A small-molecule ligand and the protein it binds are described below.
Small molecule (SMILES): CC(=O)N[C@H]1[C@H](O[C@H]2[C@H](O)[C@@H](NC(C)=O)CO[C@@H]2CO)O[C@H](CO)[C@@H](O)[C@@H]1O

Sequence of chain 1.C:
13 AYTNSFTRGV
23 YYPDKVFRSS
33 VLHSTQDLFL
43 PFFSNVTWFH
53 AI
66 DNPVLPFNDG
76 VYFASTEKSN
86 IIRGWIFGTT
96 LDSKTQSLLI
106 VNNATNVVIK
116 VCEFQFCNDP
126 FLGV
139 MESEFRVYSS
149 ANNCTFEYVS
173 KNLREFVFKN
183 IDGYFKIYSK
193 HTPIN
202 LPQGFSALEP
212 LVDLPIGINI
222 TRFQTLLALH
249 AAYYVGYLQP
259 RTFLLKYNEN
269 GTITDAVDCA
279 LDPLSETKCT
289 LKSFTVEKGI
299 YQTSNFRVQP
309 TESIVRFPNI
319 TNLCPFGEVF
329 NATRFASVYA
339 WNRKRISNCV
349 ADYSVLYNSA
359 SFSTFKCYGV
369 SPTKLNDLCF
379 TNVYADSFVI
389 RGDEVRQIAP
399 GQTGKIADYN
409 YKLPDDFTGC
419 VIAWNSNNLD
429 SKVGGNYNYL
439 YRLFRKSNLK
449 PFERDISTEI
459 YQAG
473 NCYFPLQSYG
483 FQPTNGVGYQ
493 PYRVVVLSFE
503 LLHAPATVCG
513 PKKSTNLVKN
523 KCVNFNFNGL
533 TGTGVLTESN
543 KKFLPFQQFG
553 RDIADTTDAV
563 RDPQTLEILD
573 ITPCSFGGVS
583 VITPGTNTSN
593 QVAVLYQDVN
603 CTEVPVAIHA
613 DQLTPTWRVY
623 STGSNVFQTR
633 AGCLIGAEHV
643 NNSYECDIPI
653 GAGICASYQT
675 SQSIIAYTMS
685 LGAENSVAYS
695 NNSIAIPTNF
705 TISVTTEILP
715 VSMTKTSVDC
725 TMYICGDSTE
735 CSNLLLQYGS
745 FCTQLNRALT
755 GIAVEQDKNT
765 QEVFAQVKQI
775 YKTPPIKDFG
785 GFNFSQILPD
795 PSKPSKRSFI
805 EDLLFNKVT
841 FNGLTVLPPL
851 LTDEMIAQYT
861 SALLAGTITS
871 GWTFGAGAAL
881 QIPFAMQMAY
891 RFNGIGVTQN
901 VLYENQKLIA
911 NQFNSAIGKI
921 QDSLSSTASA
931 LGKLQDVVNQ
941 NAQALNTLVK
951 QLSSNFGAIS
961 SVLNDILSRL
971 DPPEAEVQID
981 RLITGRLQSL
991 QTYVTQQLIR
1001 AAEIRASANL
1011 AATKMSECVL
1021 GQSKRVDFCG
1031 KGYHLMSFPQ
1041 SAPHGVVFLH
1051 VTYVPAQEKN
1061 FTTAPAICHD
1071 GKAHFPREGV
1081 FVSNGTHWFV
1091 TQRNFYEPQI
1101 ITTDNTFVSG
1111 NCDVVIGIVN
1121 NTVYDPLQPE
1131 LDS

Binding-site contacts:
Ligand atom C5 contacts residue ASN1120 of chain 1.C at 3.6 Å.
Ligand atom O5 contacts residue ASN1120 of chain 1.C at 2.3 Å (h-bond).
Ligand atom C7 contacts residue ASN1120 of chain 1.C at 3.5 Å.
Ligand atom C3 contacts residue ASN1120 of chain 1.C at 3.8 Å.
Ligand atom C8 contacts residue ASN1120 of chain 1.C at 3.8 Å.
Ligand atom O6 contacts residue ASN1120 of chain 1.C at 4.4 Å.
Ligand atom C1 contacts residue ASN1120 of chain 1.C at 1.4 Å.
Ligand atom O7 contacts residue ASN1120 of chain 1.C at 4.1 Å.
Ligand atom C4 contacts residue ASN1120 of chain 1.C at 4.2 Å.
Ligand atom C2 contacts residue ASN1120 of chain 1.C at 2.5 Å.
Ligand atom N2 contacts residue ASN1120 of chain 1.C at 2.7 Å (h-bond).